A protein and the small-molecule ligand that binds it are described below.
Small molecule (SMILES): CNCc1ccc(-c2ncnc3[nH]cnc23)cc1

Binding-site contacts:
Ligand atom N1 contacts residue LEU50 of chain 1.A at 3.7 Å.
Ligand atom N7 contacts residue ALA71 of chain 1.A at 3.9 Å.
Ligand atom N1 contacts residue MET174 of chain 1.A at 3.8 Å.
Ligand atom C9 contacts residue PHE55 of chain 1.A at 3.7 Å (hydrophobic).
Ligand atom C14 contacts residue MET174 of chain 1.A at 3.6 Å (hydrophobic).
Ligand atom C8 contacts residue THR184 of chain 1.A at 3.5 Å.
Ligand atom C1 contacts residue GLU128 of chain 1.A at 3.5 Å.
Ligand atom C9 contacts residue GLU128 of chain 1.A at 3.4 Å.
Ligand atom N10 contacts residue GLU171 of chain 1.A at 3.2 Å (salt-bridge).
Ligand atom C2 contacts residue PHE328 of chain 1.A at 3.7 Å (hydrophobic).
Ligand atom C12 contacts residue PHE328 of chain 1.A at 3.7 Å (hydrophobic).
Ligand atom C4 contacts residue GLU122 of chain 1.A at 3.5 Å.
Ligand atom C12 contacts residue MET174 of chain 1.A at 3.4 Å (hydrophobic).
Ligand atom N3 contacts residue ALA124 of chain 1.A at 2.9 Å (h-bond).
Ligand atom C10 contacts residue MET174 of chain 1.A at 3.6 Å (hydrophobic).
Ligand atom N3 contacts residue TYR123 of chain 1.A at 3.5 Å.
Ligand atom C8 contacts residue ALA71 of chain 1.A at 3.6 Å (hydrophobic).
Ligand atom C10 contacts residue GLU128 of chain 1.A at 3.7 Å.
Ligand atom N10 contacts residue GLU128 of chain 1.A at 2.6 Å (salt-bridge).
Ligand atom C11 contacts residue MET174 of chain 1.A at 3.5 Å (hydrophobic).
Ligand atom C16 contacts residue MET174 of chain 1.A at 3.8 Å (hydrophobic).
Ligand atom C8 contacts residue MET121 of chain 1.A at 3.9 Å (hydrophobic).
Ligand atom C14 contacts residue VAL58 of chain 1.A at 3.8 Å (hydrophobic).
Ligand atom N9 contacts residue GLU122 of chain 1.A at 2.7 Å (salt-bridge).
Ligand atom C4 contacts residue ALA71 of chain 1.A at 3.3 Å (hydrophobic).
Ligand atom C1 contacts residue GLU171 of chain 1.A at 3.4 Å.
Ligand atom N3 contacts residue GLU122 of chain 1.A at 3.7 Å.
Ligand atom C2 contacts residue TYR123 of chain 1.A at 3.5 Å (hydrophobic).
Ligand atom C15 contacts residue VAL58 of chain 1.A at 3.7 Å (hydrophobic).
Ligand atom N7 contacts residue THR184 of chain 1.A at 3.5 Å (h-bond).
Ligand atom N9 contacts residue ALA71 of chain 1.A at 3.2 Å.
Ligand atom C11 contacts residue LEU50 of chain 1.A at 3.6 Å (hydrophobic).
Ligand atom C11 contacts residue GLU128 of chain 1.A at 3.3 Å.
Ligand atom C2 contacts residue ALA124 of chain 1.A at 3.3 Å (hydrophobic).
Ligand atom C15 contacts residue MET174 of chain 1.A at 3.7 Å (hydrophobic).
Ligand atom C5 contacts residue ALA71 of chain 1.A at 3.7 Å (hydrophobic).
Ligand atom C13 contacts residue MET174 of chain 1.A at 3.5 Å (hydrophobic).
Ligand atom N3 contacts residue ALA71 of chain 1.A at 3.7 Å.
Ligand atom C8 contacts residue GLU122 of chain 1.A at 3.8 Å.
Ligand atom N1 contacts residue PHE328 of chain 1.A at 3.5 Å.

Sequence of chain 1.A:
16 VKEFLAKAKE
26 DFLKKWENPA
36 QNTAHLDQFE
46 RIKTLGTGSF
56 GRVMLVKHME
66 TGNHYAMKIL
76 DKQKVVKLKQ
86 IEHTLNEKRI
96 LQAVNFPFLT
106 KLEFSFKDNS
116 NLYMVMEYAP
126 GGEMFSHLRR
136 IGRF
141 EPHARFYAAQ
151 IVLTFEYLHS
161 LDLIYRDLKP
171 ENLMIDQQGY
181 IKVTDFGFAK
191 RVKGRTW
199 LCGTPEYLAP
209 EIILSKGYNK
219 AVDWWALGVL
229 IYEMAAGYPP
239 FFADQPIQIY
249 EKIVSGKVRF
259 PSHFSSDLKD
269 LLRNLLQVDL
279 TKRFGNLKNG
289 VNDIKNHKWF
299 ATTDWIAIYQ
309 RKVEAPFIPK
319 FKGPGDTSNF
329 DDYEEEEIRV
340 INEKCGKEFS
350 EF